Sequence of chain 1.L:
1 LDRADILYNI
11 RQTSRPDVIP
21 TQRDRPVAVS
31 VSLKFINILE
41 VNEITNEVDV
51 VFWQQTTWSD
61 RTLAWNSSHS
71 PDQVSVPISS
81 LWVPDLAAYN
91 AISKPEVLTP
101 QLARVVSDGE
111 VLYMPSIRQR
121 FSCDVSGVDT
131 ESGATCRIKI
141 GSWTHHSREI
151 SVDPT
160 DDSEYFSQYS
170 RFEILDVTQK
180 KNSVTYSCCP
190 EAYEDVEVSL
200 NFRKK

Sequence of chain 1.M:
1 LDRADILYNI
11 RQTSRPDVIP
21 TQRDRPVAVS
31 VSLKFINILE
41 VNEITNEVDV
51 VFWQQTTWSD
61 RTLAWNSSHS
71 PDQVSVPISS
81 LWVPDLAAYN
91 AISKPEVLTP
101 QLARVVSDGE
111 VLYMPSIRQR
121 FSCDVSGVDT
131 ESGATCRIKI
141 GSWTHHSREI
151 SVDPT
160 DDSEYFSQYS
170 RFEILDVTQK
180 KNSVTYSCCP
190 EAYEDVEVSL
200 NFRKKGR

Binding-site contacts:
Ligand atom N1 contacts residue TYR89 of chain 1.L at 2.6 Å (h-bond).
Ligand atom N3 contacts residue MET114 of chain 1.M at 3.6 Å.
Ligand atom C8 contacts residue MET114 of chain 1.M at 3.3 Å (hydrophobic).
Ligand atom C3 contacts residue TYR89 of chain 1.L at 3.0 Å (hydrophobic).
Ligand atom C4 contacts residue TYR185 of chain 1.L at 3.9 Å (hydrophobic).
Ligand atom C3 contacts residue TRP143 of chain 1.L at 3.7 Å (hydrophobic).
Ligand atom C11 contacts residue TYR192 of chain 1.L at 2.9 Å (hydrophobic).
Ligand atom C6 contacts residue LEU112 of chain 1.M at 3.9 Å (hydrophobic).
Ligand atom C10 contacts residue LEU112 of chain 1.M at 3.6 Å (hydrophobic).
Ligand atom C2 contacts residue TRP143 of chain 1.L at 3.6 Å (hydrophobic).
Ligand atom O1 contacts residue LEU112 of chain 1.M at 3.3 Å.
Ligand atom BR1 contacts residue LEU102 of chain 1.M at 3.8 Å.
Ligand atom C2 contacts residue TRP53 of chain 1.M at 3.5 Å (hydrophobic).
Ligand atom C3 contacts residue TYR185 of chain 1.L at 3.4 Å (hydrophobic).
Ligand atom C12 contacts residue TYR192 of chain 1.L at 3.2 Å (hydrophobic).
Ligand atom C1 contacts residue TRP143 of chain 1.L at 3.3 Å (hydrophobic).
Ligand atom C4 contacts residue TRP143 of chain 1.L at 3.5 Å (hydrophobic).
Ligand atom C4 contacts residue TYR192 of chain 1.L at 3.6 Å (hydrophobic).
Ligand atom BR1 contacts residue ARG104 of chain 1.M at 3.3 Å.
Ligand atom C7 contacts residue TRP143 of chain 1.L at 3.5 Å (hydrophobic).
Ligand atom C2 contacts residue TYR89 of chain 1.L at 3.5 Å (hydrophobic).
Ligand atom N2 contacts residue TRP143 of chain 1.L at 3.3 Å (h-bond).
Ligand atom C12 contacts residue LEU112 of chain 1.M at 3.6 Å (hydrophobic).
Ligand atom C9 contacts residue MET114 of chain 1.M at 3.9 Å (hydrophobic).
Ligand atom C12 contacts residue CYS188 of chain 1.L at 3.5 Å (hydrophobic).
Ligand atom C5 contacts residue CYS187 of chain 1.L at 3.9 Å (hydrophobic).
Ligand atom C5 contacts residue MET114 of chain 1.M at 3.7 Å (hydrophobic).
Ligand atom BR1 contacts residue LEU112 of chain 1.M at 3.1 Å.
Ligand atom N3 contacts residue TRP143 of chain 1.L at 3.9 Å.
Ligand atom N1 contacts residue TRP143 of chain 1.L at 3.1 Å (h-bond).
Ligand atom BR1 contacts residue THR144 of chain 1.L at 3.9 Å.
Ligand atom C7 contacts residue MET114 of chain 1.M at 3.6 Å (hydrophobic).
Ligand atom N2 contacts residue MET114 of chain 1.M at 3.4 Å.
Ligand atom C9 contacts residue TRP143 of chain 1.L at 3.7 Å (hydrophobic).
Ligand atom N3 contacts residue THR144 of chain 1.L at 3.7 Å.
Ligand atom BR1 contacts residue ALA103 of chain 1.M at 3.9 Å.
Ligand atom O1 contacts residue ARG104 of chain 1.M at 3.5 Å.
Ligand atom C3 contacts residue TYR192 of chain 1.L at 3.7 Å (hydrophobic).
Ligand atom C6 contacts residue THR144 of chain 1.L at 3.7 Å.
Ligand atom C8 contacts residue TRP143 of chain 1.L at 3.3 Å (hydrophobic).

This protein binds this small molecule.
Small molecule (SMILES): CCOc1cc(N2CCCNCC2)cnc1Br